Binding-site contacts:
Ligand atom F1 contacts residue PHE179 of chain 35.A at 3.8 Å.
Ligand atom C1B contacts residue ILE98 of chain 35.A at 3.6 Å (hydrophobic).
Ligand atom C1B contacts residue LEU181 of chain 35.A at 3.7 Å (hydrophobic).
Ligand atom F2 contacts residue TYR142 of chain 35.A at 3.6 Å.
Ligand atom C4B contacts residue LEU181 of chain 35.A at 3.5 Å (hydrophobic).
Ligand atom CM6 contacts residue LEU184 of chain 35.A at 3.0 Å (hydrophobic).
Ligand atom O1A contacts residue TYR144 of chain 35.A at 3.1 Å.
Ligand atom CM6 contacts residue MET214 of chain 35.A at 3.5 Å (hydrophobic).
Ligand atom CM6 contacts residue TYR144 of chain 35.A at 3.3 Å (hydrophobic).
Ligand atom CM3 contacts residue ASN212 of chain 35.A at 3.5 Å.
Ligand atom O1 contacts residue MET214 of chain 35.A at 3.5 Å (h-bond).
Ligand atom C5B contacts residue LEU181 of chain 35.A at 3.4 Å (hydrophobic).
Ligand atom F3 contacts residue TYR144 of chain 35.A at 2.9 Å.
Ligand atom N3A contacts residue TYR144 of chain 35.A at 3.7 Å.
Ligand atom F2 contacts residue VAL168 of chain 35.A at 2.6 Å.
Ligand atom C1C contacts residue MET214 of chain 35.A at 3.5 Å (hydrophobic).
Ligand atom F2 contacts residue PHE179 of chain 35.A at 3.3 Å.
Ligand atom C2A contacts residue PHE179 of chain 35.A at 3.6 Å (hydrophobic).
Ligand atom F3 contacts residue TYR142 of chain 35.A at 2.8 Å.
Ligand atom C5 contacts residue MET214 of chain 35.A at 3.5 Å (hydrophobic).
Ligand atom F1 contacts residue LEU217 of chain 35.A at 3.4 Å.
Ligand atom N1A contacts residue PHE179 of chain 35.A at 3.7 Å.
Ligand atom CM2 contacts residue ILE122 of chain 35.A at 3.5 Å (hydrophobic).
Ligand atom F3 contacts residue ALA166 of chain 35.A at 2.8 Å.
Ligand atom C2A contacts residue TYR144 of chain 35.A at 3.5 Å (hydrophobic).
Ligand atom CM3 contacts residue TYR190 of chain 35.A at 3.5 Å (hydrophobic).
Ligand atom CM4 contacts residue PHE179 of chain 35.A at 3.8 Å (hydrophobic).
Ligand atom N1A contacts residue TYR144 of chain 35.A at 3.1 Å.
Ligand atom N1A contacts residue LEU181 of chain 35.A at 3.7 Å.
Ligand atom C3A contacts residue TYR144 of chain 35.A at 3.4 Å (hydrophobic).
Ligand atom C4 contacts residue TYR190 of chain 35.A at 3.4 Å (hydrophobic).
Ligand atom C6B contacts residue LEU181 of chain 35.A at 3.4 Å (hydrophobic).
Ligand atom F3 contacts residue MET143 of chain 35.A at 3.3 Å.
Ligand atom C3A contacts residue PHE179 of chain 35.A at 3.4 Å (hydrophobic).
Ligand atom N3A contacts residue PHE179 of chain 35.A at 3.2 Å.
Ligand atom F1 contacts residue TYR142 of chain 35.A at 3.6 Å.
Ligand atom CM4 contacts residue TYR142 of chain 35.A at 3.5 Å (hydrophobic).
Ligand atom C5B contacts residue TYR144 of chain 35.A at 3.5 Å (hydrophobic).
Ligand atom F3 contacts residue SER167 of chain 35.A at 3.8 Å.
Ligand atom O1B contacts residue ILE98 of chain 35.A at 3.0 Å.

Sequence of chain 35.C:
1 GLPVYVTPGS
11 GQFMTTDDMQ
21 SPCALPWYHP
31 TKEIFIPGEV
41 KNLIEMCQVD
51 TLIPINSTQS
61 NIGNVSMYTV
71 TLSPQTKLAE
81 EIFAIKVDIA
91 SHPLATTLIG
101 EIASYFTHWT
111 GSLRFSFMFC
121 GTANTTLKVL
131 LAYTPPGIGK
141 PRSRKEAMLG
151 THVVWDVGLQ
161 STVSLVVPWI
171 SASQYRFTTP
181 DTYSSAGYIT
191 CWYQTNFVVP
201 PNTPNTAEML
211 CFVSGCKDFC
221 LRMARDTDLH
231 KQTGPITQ

This protein binds this small molecule.
Small molecule (SMILES): Cc1cc(CCCOc2c(C)cc(-c3noc(C(F)(F)F)n3)cc2C)on1

Sequence of chain 35.A:
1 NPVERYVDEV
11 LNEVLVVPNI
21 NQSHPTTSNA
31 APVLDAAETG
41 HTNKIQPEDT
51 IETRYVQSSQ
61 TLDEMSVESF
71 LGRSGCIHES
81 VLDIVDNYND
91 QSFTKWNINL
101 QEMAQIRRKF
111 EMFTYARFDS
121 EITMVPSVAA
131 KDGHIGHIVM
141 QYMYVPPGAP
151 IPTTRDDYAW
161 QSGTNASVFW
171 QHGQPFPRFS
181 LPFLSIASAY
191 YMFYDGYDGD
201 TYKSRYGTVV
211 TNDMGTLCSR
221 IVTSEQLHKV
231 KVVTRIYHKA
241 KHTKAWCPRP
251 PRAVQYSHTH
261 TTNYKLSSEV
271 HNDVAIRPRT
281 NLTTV